Sequence of chain 3.F:
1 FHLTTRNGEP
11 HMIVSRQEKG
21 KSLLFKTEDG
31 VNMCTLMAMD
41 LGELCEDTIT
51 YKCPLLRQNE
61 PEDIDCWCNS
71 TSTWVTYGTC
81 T

Sequence of chain 3.E:
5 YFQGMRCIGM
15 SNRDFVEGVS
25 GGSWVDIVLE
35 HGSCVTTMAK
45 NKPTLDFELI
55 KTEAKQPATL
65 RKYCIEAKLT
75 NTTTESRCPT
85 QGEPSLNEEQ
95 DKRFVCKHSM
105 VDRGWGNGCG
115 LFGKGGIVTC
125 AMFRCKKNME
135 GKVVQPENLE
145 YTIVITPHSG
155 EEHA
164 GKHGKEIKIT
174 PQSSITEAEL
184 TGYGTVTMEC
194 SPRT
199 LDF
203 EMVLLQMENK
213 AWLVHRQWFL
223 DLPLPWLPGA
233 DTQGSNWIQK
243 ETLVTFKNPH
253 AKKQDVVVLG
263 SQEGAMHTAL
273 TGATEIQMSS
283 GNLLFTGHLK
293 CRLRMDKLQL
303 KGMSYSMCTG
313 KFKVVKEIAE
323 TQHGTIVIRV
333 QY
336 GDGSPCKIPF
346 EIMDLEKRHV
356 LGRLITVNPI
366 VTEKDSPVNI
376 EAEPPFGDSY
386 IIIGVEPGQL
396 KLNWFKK

Binding-site contacts:
Ligand atom C4 contacts residue NAG1 of chain 3.Z at 2.9 Å.
Ligand atom C2 contacts residue NAG1 of chain 3.Z at 4.1 Å.
Ligand atom C4 contacts residue ASN75 of chain 3.E at 4.0 Å.
Ligand atom O3 contacts residue NAG1 of chain 3.Z at 2.4 Å (h-bond).
Ligand atom O6 contacts residue CYS45 of chain 3.F at 3.4 Å (h-bond).
Ligand atom O6 contacts residue GLU46 of chain 3.F at 3.8 Å.
Ligand atom C8 contacts residue MET126 of chain 3.E at 3.7 Å (hydrophobic).
Ligand atom C5 contacts residue NAG1 of chain 3.Z at 3.7 Å.
Ligand atom C1 contacts residue ASN75 of chain 3.E at 1.3 Å.
Ligand atom C6 contacts residue NAG1 of chain 3.Z at 3.4 Å.
Ligand atom O4 contacts residue NAG1 of chain 3.Z at 1.6 Å.
Ligand atom C7 contacts residue ASN75 of chain 3.E at 2.8 Å.
Ligand atom C6 contacts residue ASN75 of chain 3.E at 3.8 Å.
Ligand atom O6 contacts residue THR48 of chain 3.F at 4.0 Å.
Ligand atom O7 contacts residue MET126 of chain 3.E at 3.1 Å.
Ligand atom C8 contacts residue PHE98 of chain 3.E at 3.6 Å (hydrophobic).
Ligand atom O5 contacts residue ASN75 of chain 3.E at 2.1 Å (h-bond).
Ligand atom C6 contacts residue THR48 of chain 3.F at 4.4 Å.
Ligand atom C3 contacts residue ASN75 of chain 3.E at 3.5 Å.
Ligand atom C3 contacts residue NAG1 of chain 3.Z at 3.3 Å.
Ligand atom C5 contacts residue ASN75 of chain 3.E at 3.2 Å.
Ligand atom C2 contacts residue ASN75 of chain 3.E at 2.6 Å.
Ligand atom C7 contacts residue MET126 of chain 3.E at 3.8 Å (hydrophobic).
Ligand atom C8 contacts residue ASN75 of chain 3.E at 3.0 Å.
Ligand atom O7 contacts residue ASN75 of chain 3.E at 3.2 Å (h-bond).
Ligand atom O6 contacts residue NAG1 of chain 3.Z at 4.1 Å.
Ligand atom C6 contacts residue CYS45 of chain 3.F at 4.4 Å (hydrophobic).
Ligand atom O5 contacts residue THR48 of chain 3.F at 4.0 Å.
Ligand atom O6 contacts residue ASN75 of chain 3.E at 3.8 Å.
Ligand atom N2 contacts residue ASN75 of chain 3.E at 3.0 Å (h-bond).

A protein and the small-molecule ligand that binds it are described below.
Small molecule (SMILES): CC(=O)N[C@@H]1[C@@H](O)[C@H](O)[C@@H](CO)O[C@H]1O